Binding-site contacts:
Ligand atom O31 contacts residue TYR75 of chain 1.B at 3.4 Å.
Ligand atom C2' contacts residue TYR75 of chain 1.B at 3.6 Å (hydrophobic).
Ligand atom O3 contacts residue THR77 of chain 1.B at 2.9 Å (h-bond).
Ligand atom CD21 contacts residue MET289 of chain 1.B at 3.4 Å (hydrophobic).
Ligand atom O31 contacts residue GLY76 of chain 1.B at 3.2 Å (h-bond).
Ligand atom O contacts residue GLY217 of chain 1.B at 3.8 Å.
Ligand atom C3' contacts residue PHE111 of chain 1.B at 3.5 Å (hydrophobic).
Ligand atom N contacts residue SER219 of chain 1.B at 2.9 Å (h-bond).
Ligand atom CG contacts residue SER219 of chain 1.B at 3.7 Å.
Ligand atom CD21 contacts residue GLY76 of chain 1.B at 3.8 Å.
Ligand atom C41 contacts residue GLY34 of chain 1.B at 3.5 Å.
Ligand atom C7 contacts residue ILE213 of chain 1.B at 3.5 Å (hydrophobic).
Ligand atom C7' contacts residue GLY217 of chain 1.B at 3.5 Å.
Ligand atom N1 contacts residue THR77 of chain 1.B at 2.9 Å (h-bond).
Ligand atom N2 contacts residue GLY217 of chain 1.B at 3.2 Å (h-bond).
Ligand atom O3 contacts residue GLY76 of chain 1.B at 2.8 Å (h-bond).
Ligand atom O21 contacts residue ASP32 of chain 1.B at 2.8 Å (salt-bridge).
Ligand atom C6 contacts residue ILE300 of chain 1.B at 3.7 Å (hydrophobic).
Ligand atom C1 contacts residue SER219 of chain 1.B at 3.7 Å.
Ligand atom O contacts residue SER219 of chain 1.B at 3.4 Å (h-bond).
Ligand atom O2 contacts residue SER219 of chain 1.B at 3.6 Å (h-bond).
Ligand atom O contacts residue THR218 of chain 1.B at 3.4 Å.
Ligand atom C7' contacts residue ASP32 of chain 1.B at 3.4 Å.
Ligand atom CA contacts residue THR77 of chain 1.B at 3.7 Å.
Ligand atom CB contacts residue GLY217 of chain 1.B at 3.7 Å.
Ligand atom O3 contacts residue TYR75 of chain 1.B at 3.7 Å.
Ligand atom C1' contacts residue GLY217 of chain 1.B at 3.8 Å.
Ligand atom CB contacts residue SER219 of chain 1.B at 3.8 Å.
Ligand atom C5' contacts residue PHE117 of chain 1.B at 3.7 Å (hydrophobic).
Ligand atom C3' contacts residue THR77 of chain 1.B at 3.0 Å.
Ligand atom C2 contacts residue THR77 of chain 1.B at 3.8 Å.
Ligand atom C4' contacts residue PHE117 of chain 1.B at 3.7 Å (hydrophobic).
Ligand atom C5' contacts residue ILE30 of chain 1.B at 3.6 Å (hydrophobic).
Ligand atom C21 contacts residue ASP32 of chain 1.B at 3.4 Å.
Ligand atom C contacts residue THR77 of chain 1.B at 3.7 Å.
Ligand atom C7 contacts residue TYR189 of chain 1.B at 3.5 Å (hydrophobic).
Ligand atom O21 contacts residue ASP215 of chain 1.B at 2.8 Å (salt-bridge).
Ligand atom CD2 contacts residue PHE111 of chain 1.B at 3.5 Å (hydrophobic).
Ligand atom C41 contacts residue ASP215 of chain 1.B at 3.5 Å.
Ligand atom C2' contacts residue THR77 of chain 1.B at 3.5 Å.

A protein and the small-molecule ligand that binds it are described below.
Small molecule (SMILES): CCOC(=O)N[C@@H](CC(C)C)C(=O)N[C@@H](CC(C)C)C(=O)N[C@@H](CC1CCCCC1)[C@@H](O)[C@@H](O)CC(C)C

Sequence of chain 1.B:
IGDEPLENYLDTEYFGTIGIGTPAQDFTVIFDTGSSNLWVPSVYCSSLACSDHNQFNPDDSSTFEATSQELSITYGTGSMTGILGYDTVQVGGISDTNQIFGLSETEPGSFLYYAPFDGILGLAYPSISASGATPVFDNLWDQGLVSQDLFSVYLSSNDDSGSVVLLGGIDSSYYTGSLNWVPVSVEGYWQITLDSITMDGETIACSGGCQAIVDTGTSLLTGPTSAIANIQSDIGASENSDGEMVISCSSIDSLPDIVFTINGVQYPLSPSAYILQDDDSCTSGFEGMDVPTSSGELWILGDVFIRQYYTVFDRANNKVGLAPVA